Sequence of chain 1.A:
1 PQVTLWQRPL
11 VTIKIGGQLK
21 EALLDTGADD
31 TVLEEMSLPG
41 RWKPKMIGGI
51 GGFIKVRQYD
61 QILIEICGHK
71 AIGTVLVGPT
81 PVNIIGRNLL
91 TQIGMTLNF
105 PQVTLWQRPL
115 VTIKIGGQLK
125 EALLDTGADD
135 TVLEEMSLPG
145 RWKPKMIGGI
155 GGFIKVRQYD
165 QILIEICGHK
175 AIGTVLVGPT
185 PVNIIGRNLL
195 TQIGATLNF

A small-molecule ligand and the protein it binds are described below.
Small molecule (SMILES): N[C@@H](Cc1ccc([N+](=O)[O-])cc1)C(=O)O

Binding-site contacts:
Ligand atom CE2 contacts residue VAL82 of chain 1.A at 3.4 Å (hydrophobic).
Ligand atom CA contacts residue ASP25 of chain 1.A at 3.5 Å.
Ligand atom CE1 contacts residue ARG8 of chain 1.A at 3.6 Å.
Ligand atom CD1 contacts residue GLU1 of chain 1.C at 3.3 Å.
Ligand atom CG contacts residue VAL82 of chain 1.A at 3.3 Å (hydrophobic).
Ligand atom CD2 contacts residue PRO81 of chain 1.A at 3.7 Å (hydrophobic).
Ligand atom N contacts residue GLU1 of chain 1.C at 3.6 Å (salt-bridge).
Ligand atom CG contacts residue GLY131 of chain 1.A at 4.0 Å.
Ligand atom O1 contacts residue ARG8 of chain 1.A at 2.7 Å (salt-bridge).
Ligand atom O contacts residue GLU1 of chain 1.C at 2.2 Å (salt-bridge).
Ligand atom CD1 contacts residue GLY131 of chain 1.A at 3.2 Å.
Ligand atom CA contacts residue GLY131 of chain 1.A at 3.2 Å.
Ligand atom CD2 contacts residue VAL82 of chain 1.A at 3.4 Å (hydrophobic).
Ligand atom CB contacts residue ASP25 of chain 1.A at 3.7 Å.
Ligand atom CB contacts residue GLU1 of chain 1.C at 3.3 Å.
Ligand atom CE1 contacts residue GLU1 of chain 1.C at 3.7 Å.
Ligand atom C contacts residue GLY131 of chain 1.A at 3.8 Å.
Ligand atom CB contacts residue GLY131 of chain 1.A at 4.1 Å.
Ligand atom N contacts residue GLY131 of chain 1.A at 4.0 Å.
Ligand atom C contacts residue PPN1 of chain 1.D at 3.9 Å.
Ligand atom O contacts residue GLY153 of chain 1.A at 4.1 Å.
Ligand atom N1 contacts residue VAL82 of chain 1.A at 3.9 Å.
Ligand atom N contacts residue ASP129 of chain 1.A at 4.0 Å.
Ligand atom C contacts residue GLU1 of chain 1.C at 1.3 Å.
Ligand atom CD1 contacts residue LEU23 of chain 1.A at 3.6 Å (hydrophobic).
Ligand atom O1 contacts residue VAL82 of chain 1.A at 4.1 Å.
Ligand atom O contacts residue PPN1 of chain 1.D at 3.7 Å.
Ligand atom N contacts residue ASP25 of chain 1.A at 2.8 Å (salt-bridge).
Ligand atom N contacts residue PPN1 of chain 1.D at 2.3 Å (h-bond).
Ligand atom CA contacts residue GLU1 of chain 1.C at 2.4 Å.
Ligand atom O2 contacts residue PRO81 of chain 1.A at 4.1 Å.
Ligand atom CD2 contacts residue GLU1 of chain 1.C at 3.7 Å.
Ligand atom CE2 contacts residue PRO81 of chain 1.A at 3.3 Å (hydrophobic).
Ligand atom CB contacts residue ILE84 of chain 1.A at 3.9 Å (hydrophobic).
Ligand atom N1 contacts residue ARG8 of chain 1.A at 3.7 Å.
Ligand atom CD1 contacts residue VAL82 of chain 1.A at 3.4 Å (hydrophobic).
Ligand atom CZ contacts residue VAL82 of chain 1.A at 3.5 Å (hydrophobic).
Ligand atom CG contacts residue GLU1 of chain 1.C at 3.1 Å.
Ligand atom CA contacts residue PPN1 of chain 1.D at 3.6 Å.
Ligand atom CE1 contacts residue VAL82 of chain 1.A at 3.5 Å (hydrophobic).